Binding-site contacts:
Ligand atom OD2 contacts residue ARG459 of chain 1.A at 2.9 Å (salt-bridge).
Ligand atom O contacts residue SER344 of chain 1.A at 3.4 Å.
Ligand atom O contacts residue GLY422 of chain 1.A at 3.1 Å.
Ligand atom CG contacts residue THR382 of chain 1.A at 3.5 Å.
Ligand atom OXT contacts residue MET379 of chain 1.A at 3.7 Å.
Ligand atom CA contacts residue THR460 of chain 1.A at 3.2 Å.
Ligand atom OD1 contacts residue ARG459 of chain 1.A at 2.8 Å (salt-bridge).
Ligand atom OD2 contacts residue ALA426 of chain 1.A at 4.0 Å.
Ligand atom OD1 contacts residue GLN425 of chain 1.A at 3.8 Å.
Ligand atom OD1 contacts residue ALA426 of chain 1.A at 3.3 Å (h-bond).
Ligand atom C contacts residue SER343 of chain 1.A at 4.0 Å.
Ligand atom CB contacts residue ALA421 of chain 1.A at 3.7 Å (hydrophobic).
Ligand atom OD2 contacts residue GLY427 of chain 1.A at 3.2 Å (h-bond).
Ligand atom CB contacts residue THR382 of chain 1.A at 3.9 Å.
Ligand atom OXT contacts residue SER345 of chain 1.A at 3.5 Å.
Ligand atom CG contacts residue ARG459 of chain 1.A at 3.1 Å.
Ligand atom C contacts residue THR460 of chain 1.A at 3.3 Å.
Ligand atom N contacts residue ASP456 of chain 1.A at 2.8 Å (salt-bridge).
Ligand atom CB contacts residue ILE423 of chain 1.A at 3.7 Å (hydrophobic).
Ligand atom C contacts residue MET379 of chain 1.A at 3.9 Å (hydrophobic).
Ligand atom CG contacts residue GLY427 of chain 1.A at 3.4 Å.
Ligand atom CA contacts residue SER343 of chain 1.A at 3.8 Å.
Ligand atom N contacts residue ILE423 of chain 1.A at 3.1 Å (h-bond).
Ligand atom CB contacts residue MET379 of chain 1.A at 3.8 Å (hydrophobic).
Ligand atom OXT contacts residue ASN463 of chain 1.A at 2.9 Å (h-bond).
Ligand atom CA contacts residue ASP456 of chain 1.A at 3.5 Å.
Ligand atom O contacts residue SER345 of chain 1.A at 2.8 Å (h-bond).
Ligand atom OD1 contacts residue GLY427 of chain 1.A at 3.1 Å (h-bond).
Ligand atom N contacts residue THR460 of chain 1.A at 3.4 Å (h-bond).
Ligand atom N contacts residue PRO424 of chain 1.A at 3.5 Å.
Ligand atom OD1 contacts residue ILE423 of chain 1.A at 3.8 Å.
Ligand atom OXT contacts residue THR460 of chain 1.A at 3.3 Å (h-bond).
Ligand atom C contacts residue ASN463 of chain 1.A at 3.9 Å.
Ligand atom CA contacts residue ILE423 of chain 1.A at 3.9 Å (hydrophobic).
Ligand atom O contacts residue ILE423 of chain 1.A at 3.5 Å (h-bond).
Ligand atom O contacts residue SER343 of chain 1.A at 3.7 Å.
Ligand atom N contacts residue SER343 of chain 1.A at 2.8 Å (h-bond).
Ligand atom OD2 contacts residue THR382 of chain 1.A at 2.7 Å (h-bond).
Ligand atom C contacts residue SER345 of chain 1.A at 3.7 Å.
Ligand atom OD1 contacts residue ASP456 of chain 1.A at 3.3 Å (salt-bridge).

Sequence of chain 1.A:
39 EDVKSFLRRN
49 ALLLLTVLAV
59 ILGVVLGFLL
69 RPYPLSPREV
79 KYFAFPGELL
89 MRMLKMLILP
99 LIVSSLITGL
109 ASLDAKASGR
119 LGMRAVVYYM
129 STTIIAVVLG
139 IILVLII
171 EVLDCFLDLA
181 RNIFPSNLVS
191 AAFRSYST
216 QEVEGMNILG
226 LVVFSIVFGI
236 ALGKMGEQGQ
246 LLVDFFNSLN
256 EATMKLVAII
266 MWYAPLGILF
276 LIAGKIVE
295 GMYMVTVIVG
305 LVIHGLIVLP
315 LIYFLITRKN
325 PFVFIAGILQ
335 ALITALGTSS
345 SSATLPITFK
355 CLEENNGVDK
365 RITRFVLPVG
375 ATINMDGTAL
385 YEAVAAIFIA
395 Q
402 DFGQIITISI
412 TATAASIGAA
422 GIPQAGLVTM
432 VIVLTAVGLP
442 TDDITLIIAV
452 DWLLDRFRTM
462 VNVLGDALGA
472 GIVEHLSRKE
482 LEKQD

The protein below binds the small molecule below.
Small molecule (SMILES): N[C@@H](CC(=O)O)C(=O)O